Binding-site contacts:
Ligand atom C18 contacts residue GLU68 of chain 1.A at 3.5 Å.
Ligand atom C17 contacts residue ASP160 of chain 1.A at 3.4 Å.
Ligand atom C9 contacts residue LEU149 of chain 1.A at 3.8 Å (hydrophobic).
Ligand atom C19 contacts residue GLU68 of chain 1.A at 3.3 Å.
Ligand atom C25 contacts residue MET97 of chain 1.A at 3.8 Å (hydrophobic).
Ligand atom C22 contacts residue PHE161 of chain 1.A at 3.6 Å (hydrophobic).
Ligand atom C18 contacts residue SER159 of chain 1.A at 3.7 Å.
Ligand atom C11 contacts residue LEU149 of chain 1.A at 3.6 Å (hydrophobic).
Ligand atom C5 contacts residue VAL37 of chain 1.A at 3.8 Å (hydrophobic).
Ligand atom O20 contacts residue PHE161 of chain 1.A at 2.8 Å (h-bond).
Ligand atom C17 contacts residue MET97 of chain 1.A at 3.7 Å (hydrophobic).
Ligand atom N12 contacts residue LEU100 of chain 1.A at 2.4 Å (h-bond).
Ligand atom N10 contacts residue LEU100 of chain 1.A at 2.9 Å (h-bond).
Ligand atom C8 contacts residue LEU149 of chain 1.A at 3.6 Å (hydrophobic).
Ligand atom C7 contacts residue LEU149 of chain 1.A at 3.5 Å (hydrophobic).
Ligand atom N1 contacts residue GLU31 of chain 1.A at 3.5 Å (salt-bridge).
Ligand atom C8 contacts residue ALA50 of chain 1.A at 3.7 Å (hydrophobic).
Ligand atom C28 contacts residue VAL37 of chain 1.A at 3.6 Å (hydrophobic).
Ligand atom C25 contacts residue GLU68 of chain 1.A at 3.4 Å.
Ligand atom N13 contacts residue LEU149 of chain 1.A at 3.4 Å.
Ligand atom O3 contacts residue GLY30 of chain 1.A at 3.4 Å.
Ligand atom C23 contacts residue VAL81 of chain 1.A at 3.5 Å (hydrophobic).
Ligand atom C9 contacts residue ALA50 of chain 1.A at 3.5 Å (hydrophobic).
Ligand atom C9 contacts residue GLU98 of chain 1.A at 3.3 Å.
Ligand atom C11 contacts residue LEU100 of chain 1.A at 3.5 Å (hydrophobic).
Ligand atom C23 contacts residue MET83 of chain 1.A at 3.6 Å (hydrophobic).
Ligand atom C15 contacts residue SER159 of chain 1.A at 3.4 Å.
Ligand atom C22 contacts residue VAL81 of chain 1.A at 3.2 Å (hydrophobic).
Ligand atom O20 contacts residue GLU68 of chain 1.A at 2.5 Å (salt-bridge).
Ligand atom C16 contacts residue SER159 of chain 1.A at 3.5 Å.
Ligand atom C18 contacts residue ASP160 of chain 1.A at 3.4 Å.
Ligand atom C4 contacts residue VAL37 of chain 1.A at 3.7 Å (hydrophobic).
Ligand atom C9 contacts residue LEU100 of chain 1.A at 3.7 Å (hydrophobic).
Ligand atom C17 contacts residue SER159 of chain 1.A at 3.4 Å.
Ligand atom C15 contacts residue MET97 of chain 1.A at 3.7 Å (hydrophobic).
Ligand atom N10 contacts residue PHE99 of chain 1.A at 3.7 Å.
Ligand atom C27 contacts residue VAL37 of chain 1.A at 3.8 Å (hydrophobic).
Ligand atom N1 contacts residue VAL37 of chain 1.A at 3.6 Å.
Ligand atom N10 contacts residue LEU149 of chain 1.A at 3.7 Å.
Ligand atom O20 contacts residue ASP160 of chain 1.A at 3.8 Å.

Sequence of chain 1.A:
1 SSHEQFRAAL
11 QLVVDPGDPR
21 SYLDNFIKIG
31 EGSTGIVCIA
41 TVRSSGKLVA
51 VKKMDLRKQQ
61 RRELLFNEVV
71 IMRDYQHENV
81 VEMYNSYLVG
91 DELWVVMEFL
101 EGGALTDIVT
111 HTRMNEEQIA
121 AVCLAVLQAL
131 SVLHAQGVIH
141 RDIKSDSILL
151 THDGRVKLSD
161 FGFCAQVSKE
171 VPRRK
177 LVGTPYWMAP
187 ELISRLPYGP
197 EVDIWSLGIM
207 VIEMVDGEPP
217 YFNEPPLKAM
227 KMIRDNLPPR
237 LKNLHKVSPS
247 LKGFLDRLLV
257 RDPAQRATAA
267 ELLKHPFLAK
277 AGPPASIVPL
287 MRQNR

A protein and the small-molecule ligand that binds it are described below.
Small molecule (SMILES): NC(=O)c1cn(-c2ccnc(N)n2)c2cc(C#CC3(O)CCCCC3)ccc12